Sequence of chain 4.A:
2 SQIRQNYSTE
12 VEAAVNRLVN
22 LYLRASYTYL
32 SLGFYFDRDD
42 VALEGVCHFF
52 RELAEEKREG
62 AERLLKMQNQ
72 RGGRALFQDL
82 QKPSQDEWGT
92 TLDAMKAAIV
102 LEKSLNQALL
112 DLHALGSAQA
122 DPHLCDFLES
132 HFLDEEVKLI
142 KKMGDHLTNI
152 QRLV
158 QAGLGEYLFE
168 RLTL

This small molecule binds to this protein.
Small molecule (SMILES): CC(C)c1cccc(C(C)C)c1O

Binding-site contacts:
Ligand atom C2 contacts residue SER27 of chain 21.A at 3.4 Å.
Ligand atom C3 contacts residue SER27 of chain 21.A at 3.9 Å.
Ligand atom C1 contacts residue SER27 of chain 21.A at 4.1 Å.
Ligand atom C12 contacts residue PFL1 of chain 4.H at 1.0 Å.
Ligand atom C4 contacts residue LEU81 of chain 4.A at 4.0 Å (hydrophobic).
Ligand atom C4 contacts residue PFL1 of chain 4.H at 1.0 Å.
Ligand atom O1 contacts residue PFL1 of chain 4.H at 0.6 Å (h-bond).
Ligand atom C6 contacts residue PFL1 of chain 4.H at 0.2 Å.
Ligand atom C11 contacts residue TYR28 of chain 4.A at 3.6 Å (hydrophobic).
Ligand atom C8 contacts residue PFL1 of chain 4.H at 3.7 Å.
Ligand atom C11 contacts residue SER27 of chain 4.A at 3.4 Å.
Ligand atom C10 contacts residue SER27 of chain 4.A at 4.3 Å.
Ligand atom C11 contacts residue LEU24 of chain 4.A at 3.5 Å (hydrophobic).
Ligand atom C8 contacts residue GLU63 of chain 4.A at 3.4 Å.
Ligand atom C8 contacts residue LEU31 of chain 21.A at 3.9 Å (hydrophobic).
Ligand atom C12 contacts residue LEU24 of chain 21.A at 3.7 Å (hydrophobic).
Ligand atom C8 contacts residue ARG59 of chain 4.A at 3.5 Å.
Ligand atom C9 contacts residue ALA55 of chain 21.A at 3.8 Å (hydrophobic).
Ligand atom C1 contacts residue PFL1 of chain 4.H at 1.3 Å.
Ligand atom C9 contacts residue ARG59 of chain 4.A at 3.7 Å.
Ligand atom C11 contacts residue PFL1 of chain 4.H at 1.7 Å.
Ligand atom C9 contacts residue ARG59 of chain 21.A at 3.5 Å.
Ligand atom C9 contacts residue PFL1 of chain 4.H at 3.1 Å.
Ligand atom C9 contacts residue SER27 of chain 21.A at 2.7 Å.
Ligand atom C3 contacts residue PFL1 of chain 4.H at 1.5 Å.
Ligand atom O1 contacts residue ARG59 of chain 4.A at 3.5 Å.
Ligand atom C5 contacts residue LEU81 of chain 21.A at 4.0 Å (hydrophobic).
Ligand atom C12 contacts residue TYR28 of chain 4.A at 3.9 Å (hydrophobic).
Ligand atom C10 contacts residue PFL1 of chain 4.H at 1.3 Å.
Ligand atom C1 contacts residue ARG59 of chain 4.A at 4.3 Å.
Ligand atom C5 contacts residue LEU81 of chain 4.A at 3.7 Å (hydrophobic).
Ligand atom C5 contacts residue PFL1 of chain 4.H at 1.4 Å.
Ligand atom C4 contacts residue TYR28 of chain 21.A at 3.6 Å (hydrophobic).
Ligand atom C12 contacts residue LEU81 of chain 21.A at 3.9 Å (hydrophobic).
Ligand atom C7 contacts residue ARG59 of chain 4.A at 4.1 Å.
Ligand atom C3 contacts residue TYR28 of chain 21.A at 3.6 Å (hydrophobic).
Ligand atom C7 contacts residue SER27 of chain 21.A at 2.9 Å.
Ligand atom O1 contacts residue ARG59 of chain 21.A at 3.3 Å.
Ligand atom C7 contacts residue PFL1 of chain 4.H at 2.9 Å.
Ligand atom C2 contacts residue PFL1 of chain 4.H at 1.4 Å.

Sequence of chain 21.A:
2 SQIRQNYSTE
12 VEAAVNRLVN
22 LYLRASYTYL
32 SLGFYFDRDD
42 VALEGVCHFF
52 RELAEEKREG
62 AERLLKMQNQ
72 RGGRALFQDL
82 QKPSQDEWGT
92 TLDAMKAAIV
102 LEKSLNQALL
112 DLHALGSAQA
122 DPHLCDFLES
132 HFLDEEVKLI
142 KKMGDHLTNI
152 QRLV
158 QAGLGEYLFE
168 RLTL